This small molecule binds to this protein.
Small molecule (SMILES): Cc1ccc(C)c(OCCCC(C)(C)C(=O)O)c1

Binding-site contacts:
Ligand atom O contacts residue 4TX1 of chain 2.E at 1.0 Å.
Ligand atom C1 contacts residue 4TX1 of chain 2.E at 1.5 Å.
Ligand atom C10 contacts residue 4TX1 of chain 2.E at 0.5 Å.
Ligand atom O2 contacts residue ALA108 of chain 1.B at 3.7 Å.
Ligand atom C13 contacts residue LEU110 of chain 1.B at 3.8 Å (hydrophobic).
Ligand atom C8 contacts residue 4TX1 of chain 2.E at 0.5 Å.
Ligand atom C contacts residue 4TX1 of chain 2.E at 0.9 Å.
Ligand atom O1 contacts residue 4TX1 of chain 2.E at 1.3 Å (h-bond).
Ligand atom O contacts residue LYS15 of chain 1.B at 3.0 Å (salt-bridge).
Ligand atom C14 contacts residue THR118 of chain 2.B at 3.6 Å.
Ligand atom C12 contacts residue 4TX1 of chain 2.E at 0.5 Å.
Ligand atom O2 contacts residue 4TX1 of chain 2.E at 1.5 Å.
Ligand atom C14 contacts residue THR119 of chain 2.B at 3.8 Å.
Ligand atom C14 contacts residue ALA108 of chain 2.B at 3.7 Å (hydrophobic).
Ligand atom C14 contacts residue SER117 of chain 2.B at 3.3 Å.
Ligand atom C9 contacts residue 4TX1 of chain 2.E at 0.5 Å.
Ligand atom C2 contacts residue LYS15 of chain 2.B at 3.2 Å.
Ligand atom C6 contacts residue LEU17 of chain 1.B at 3.5 Å (hydrophobic).
Ligand atom C14 contacts residue 4TX1 of chain 2.E at 1.0 Å.
Ligand atom C7 contacts residue 4TX1 of chain 2.E at 0.5 Å.
Ligand atom C11 contacts residue SER117 of chain 1.B at 3.9 Å.
Ligand atom C13 contacts residue 4TX1 of chain 2.E at 1.0 Å.
Ligand atom C13 contacts residue ALA108 of chain 1.B at 3.5 Å (hydrophobic).
Ligand atom C5 contacts residue LEU17 of chain 2.B at 3.9 Å (hydrophobic).
Ligand atom C contacts residue LYS15 of chain 1.B at 3.8 Å.
Ligand atom C4 contacts residue 4TX1 of chain 2.E at 0.9 Å.
Ligand atom C2 contacts residue 4TX1 of chain 2.E at 1.8 Å.
Ligand atom C12 contacts residue LEU110 of chain 1.B at 3.9 Å (hydrophobic).
Ligand atom C11 contacts residue 4TX1 of chain 2.E at 0.5 Å.
Ligand atom C10 contacts residue LEU110 of chain 1.B at 3.7 Å (hydrophobic).
Ligand atom C6 contacts residue 4TX1 of chain 2.E at 1.3 Å.
Ligand atom C contacts residue LYS15 of chain 2.B at 3.9 Å.
Ligand atom C9 contacts residue LEU110 of chain 2.B at 3.9 Å (hydrophobic).
Ligand atom C11 contacts residue LEU110 of chain 1.B at 3.7 Å (hydrophobic).
Ligand atom C14 contacts residue LEU110 of chain 2.B at 3.8 Å (hydrophobic).
Ligand atom C5 contacts residue 4TX1 of chain 2.E at 0.8 Å.
Ligand atom O1 contacts residue LYS15 of chain 2.B at 3.1 Å (salt-bridge).
Ligand atom C2 contacts residue LEU17 of chain 2.B at 3.8 Å (hydrophobic).
Ligand atom C3 contacts residue 4TX1 of chain 2.E at 2.5 Å.
Ligand atom C13 contacts residue ALA109 of chain 1.B at 3.7 Å (hydrophobic).

Sequence of chain 1.B:
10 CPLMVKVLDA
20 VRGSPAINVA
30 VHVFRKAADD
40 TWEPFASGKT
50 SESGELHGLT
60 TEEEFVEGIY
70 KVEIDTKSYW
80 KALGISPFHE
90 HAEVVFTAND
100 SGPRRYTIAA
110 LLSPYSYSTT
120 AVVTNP

Sequence of chain 2.B:
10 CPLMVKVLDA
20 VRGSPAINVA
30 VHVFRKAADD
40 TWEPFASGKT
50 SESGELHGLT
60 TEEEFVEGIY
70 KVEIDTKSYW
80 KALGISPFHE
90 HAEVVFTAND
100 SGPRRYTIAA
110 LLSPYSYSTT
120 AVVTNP